Binding-site contacts:
Ligand atom N1 contacts residue TYR254 of chain 1.A at 3.1 Å (h-bond).
Ligand atom O5' contacts residue GLN160 of chain 1.A at 3.1 Å (h-bond).
Ligand atom O3' contacts residue SER391 of chain 1.A at 3.2 Å (h-bond).
Ligand atom O4 contacts residue GLN257 of chain 1.A at 2.8 Å (h-bond).
Ligand atom N2 contacts residue GLN205 of chain 1.A at 2.7 Å (h-bond).
Ligand atom N2 contacts residue CYS42 of chain 1.A at 3.2 Å (h-bond).
Ligand atom O2 contacts residue ASN253 of chain 1.A at 2.9 Å (h-bond).
Ligand atom C2 contacts residue GLU295 of chain 1.A at 3.1 Å.
Ligand atom O4 contacts residue GLN342 of chain 1.A at 2.8 Å (h-bond).
Ligand atom O2' contacts residue LYS288 of chain 1.A at 3.2 Å (salt-bridge).
Ligand atom N7 contacts residue GLN167 of chain 1.A at 2.7 Å (h-bond).
Ligand atom O4 contacts residue GLN86 of chain 1.A at 3.1 Å (h-bond).
Ligand atom N1 contacts residue GLU295 of chain 1.A at 2.6 Å (salt-bridge).
Ligand atom C4 contacts residue HIS164 of chain 1.A at 3.2 Å.
Ligand atom OP1 contacts residue TYR199 of chain 1.A at 2.8 Å (h-bond).
Ligand atom O2 contacts residue ASN82 of chain 1.A at 3.0 Å (h-bond).
Ligand atom O2' contacts residue ASN161 of chain 1.A at 2.9 Å (h-bond).
Ligand atom O2 contacts residue PHE123 of chain 1.A at 3.1 Å.
Ligand atom O2 contacts residue ASN338 of chain 1.A at 2.9 Å (h-bond).
Ligand atom N3 contacts residue ASN338 of chain 1.A at 2.9 Å (h-bond).
Ligand atom C2 contacts residue TYR339 of chain 1.A at 3.0 Å (hydrophobic).
Ligand atom N3 contacts residue TYR339 of chain 1.A at 3.1 Å (h-bond).
Ligand atom N3 contacts residue ASN253 of chain 1.A at 3.0 Å (h-bond).
Ligand atom O2 contacts residue SER392 of chain 1.A at 2.9 Å (h-bond).
Ligand atom O2' contacts residue SER391 of chain 1.A at 2.8 Å (h-bond).
Ligand atom N1 contacts residue TYR339 of chain 1.A at 3.0 Å (h-bond).
Ligand atom O2' contacts residue HIS164 of chain 1.A at 3.1 Å.
Ligand atom OP2 contacts residue SER391 of chain 1.A at 3.1 Å (h-bond).
Ligand atom N1 contacts residue GLN205 of chain 1.A at 3.0 Å (h-bond).
Ligand atom N3 contacts residue TYR254 of chain 1.A at 3.2 Å.
Ligand atom N4 contacts residue PHE333 of chain 1.A at 3.1 Å (h-bond).
Ligand atom N2 contacts residue GLU295 of chain 1.A at 2.7 Å (salt-bridge).
Ligand atom N1 contacts residue GLN129 of chain 1.A at 2.9 Å (h-bond).
Ligand atom N3 contacts residue ASN82 of chain 1.A at 2.9 Å (h-bond).
Ligand atom N3 contacts residue SER392 of chain 1.A at 2.7 Å (h-bond).
Ligand atom N6 contacts residue GLN167 of chain 1.A at 3.0 Å (h-bond).
Ligand atom N2 contacts residue SER291 of chain 1.A at 3.0 Å (h-bond).
Ligand atom C2 contacts residue TYR254 of chain 1.A at 3.1 Å (hydrophobic).
Ligand atom O4 contacts residue LYS395 of chain 1.A at 2.6 Å (salt-bridge).
Ligand atom C2 contacts residue GLN129 of chain 1.A at 3.1 Å.

Sequence of chain 1.A:
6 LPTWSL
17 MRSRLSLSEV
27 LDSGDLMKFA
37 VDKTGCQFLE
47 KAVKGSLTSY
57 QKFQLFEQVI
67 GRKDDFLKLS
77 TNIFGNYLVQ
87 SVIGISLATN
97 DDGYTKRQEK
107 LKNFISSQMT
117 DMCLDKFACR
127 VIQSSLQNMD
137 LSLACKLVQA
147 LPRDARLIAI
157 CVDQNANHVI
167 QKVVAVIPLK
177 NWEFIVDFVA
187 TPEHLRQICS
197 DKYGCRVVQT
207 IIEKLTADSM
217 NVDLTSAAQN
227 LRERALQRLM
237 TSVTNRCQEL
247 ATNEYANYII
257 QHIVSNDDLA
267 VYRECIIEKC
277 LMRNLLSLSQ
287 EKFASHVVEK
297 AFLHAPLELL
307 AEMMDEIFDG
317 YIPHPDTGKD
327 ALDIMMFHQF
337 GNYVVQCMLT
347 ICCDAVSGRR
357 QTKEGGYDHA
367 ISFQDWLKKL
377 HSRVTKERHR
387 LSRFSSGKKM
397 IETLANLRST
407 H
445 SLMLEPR

The small molecule below binds the protein below.
Small molecule (SMILES): Nc1ccn([C@@H]2O[C@H](CO)[C@@H](O[P](=O)(O)OC[C@H]3O[C@@H](n4ccc(=O)[nH]c4=O)[C@H](O)[C@@H]3O[P](=O)(O)OC[C@H]3O[C@@H](n4cnc5c(=O)nc(N)[nH]c54)[C@H](O)[C@@H]3O[P](=O)(O)OC[C@H]3O[C@@H](n4ccc(=O)[nH]c4=O)[C@H](O)[C@@H]3O[P](=O)(O)OC[C@H]3O[C@@H](n4cnc5c(=O)nc(N)[nH]c54)[C@H](O)[C@@H]3O[P](=O)(O)OC[C@H]3O[C@@H](n4cnc5c(N)ncnc54)[C@H](O)[C@@H]3O[P](=O)(O)OC[C@H]3O[C@@H](n4cnc5c(N)ncnc54)[C@H](O)[C@@H]3O[P](=O)(O)OC[C@H]3O[C@@H](n4ccc(=O)[nH]c4=O)[C@H](O)[C@@H]3O[P](=O)(O)OC[C@H]3O[C@@H](n4cnc5c(=O)nc(N)[nH]c54)[C@H](O)[C@@H]3O)[C@H]2O)c(=O)n1